A small-molecule ligand and the protein it binds are described below.
Small molecule (SMILES): CC(=O)N[C@@H]1[C@@H](O)[C@H](O)[C@@H](CO)O[C@H]1O

Sequence of chain 1.B:
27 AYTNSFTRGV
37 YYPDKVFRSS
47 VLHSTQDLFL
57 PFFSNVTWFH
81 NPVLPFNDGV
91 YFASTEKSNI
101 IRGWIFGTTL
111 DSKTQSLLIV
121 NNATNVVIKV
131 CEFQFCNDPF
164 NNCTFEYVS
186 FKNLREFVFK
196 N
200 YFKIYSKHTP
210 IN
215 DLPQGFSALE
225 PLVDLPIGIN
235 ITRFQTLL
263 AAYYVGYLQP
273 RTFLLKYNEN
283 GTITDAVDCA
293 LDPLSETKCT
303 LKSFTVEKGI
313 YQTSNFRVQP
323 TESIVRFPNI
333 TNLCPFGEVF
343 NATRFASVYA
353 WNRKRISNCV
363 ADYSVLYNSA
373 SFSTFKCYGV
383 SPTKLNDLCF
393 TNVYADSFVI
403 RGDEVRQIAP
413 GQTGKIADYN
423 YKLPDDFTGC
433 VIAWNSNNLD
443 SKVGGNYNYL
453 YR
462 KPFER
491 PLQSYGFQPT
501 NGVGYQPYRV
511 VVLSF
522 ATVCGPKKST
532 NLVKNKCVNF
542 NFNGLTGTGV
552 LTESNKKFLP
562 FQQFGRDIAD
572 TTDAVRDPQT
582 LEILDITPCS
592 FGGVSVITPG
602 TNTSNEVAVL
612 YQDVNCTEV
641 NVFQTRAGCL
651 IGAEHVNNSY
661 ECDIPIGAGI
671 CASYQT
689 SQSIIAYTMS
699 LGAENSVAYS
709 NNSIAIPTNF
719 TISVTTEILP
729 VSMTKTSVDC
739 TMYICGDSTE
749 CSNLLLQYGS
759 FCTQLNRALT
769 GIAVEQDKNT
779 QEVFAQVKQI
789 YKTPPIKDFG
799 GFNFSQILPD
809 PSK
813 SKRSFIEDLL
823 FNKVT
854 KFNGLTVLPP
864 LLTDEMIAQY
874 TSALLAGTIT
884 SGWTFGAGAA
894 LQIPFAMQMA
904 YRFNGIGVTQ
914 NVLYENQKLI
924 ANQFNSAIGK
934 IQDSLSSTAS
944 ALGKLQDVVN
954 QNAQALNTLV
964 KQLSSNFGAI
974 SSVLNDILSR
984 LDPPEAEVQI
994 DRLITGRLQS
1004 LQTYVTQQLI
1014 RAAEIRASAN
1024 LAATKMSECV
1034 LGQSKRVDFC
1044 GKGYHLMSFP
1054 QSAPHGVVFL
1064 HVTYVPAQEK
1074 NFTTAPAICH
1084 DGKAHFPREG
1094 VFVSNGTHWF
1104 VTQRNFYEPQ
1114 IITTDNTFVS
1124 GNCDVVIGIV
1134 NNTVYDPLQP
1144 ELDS

Binding-site contacts:
Ligand atom C7 contacts residue VAL656 of chain 1.B at 4.4 Å (hydrophobic).
Ligand atom C2 contacts residue ASN657 of chain 1.B at 2.4 Å.
Ligand atom C8 contacts residue HIS655 of chain 1.B at 3.1 Å.
Ligand atom C8 contacts residue ASN657 of chain 1.B at 3.3 Å.
Ligand atom O7 contacts residue ASN657 of chain 1.B at 3.0 Å (h-bond).
Ligand atom C7 contacts residue HIS655 of chain 1.B at 4.4 Å.
Ligand atom O5 contacts residue ASN657 of chain 1.B at 2.4 Å (h-bond).
Ligand atom C4 contacts residue ASN657 of chain 1.B at 4.2 Å.
Ligand atom C3 contacts residue ASN657 of chain 1.B at 3.8 Å.
Ligand atom C7 contacts residue ASN657 of chain 1.B at 3.1 Å.
Ligand atom C1 contacts residue ASN657 of chain 1.B at 1.4 Å.
Ligand atom C5 contacts residue ASN657 of chain 1.B at 3.7 Å.
Ligand atom C8 contacts residue VAL656 of chain 1.B at 3.5 Å (hydrophobic).
Ligand atom N2 contacts residue ASN657 of chain 1.B at 2.8 Å (h-bond).